Binding-site contacts:
Ligand atom C8 contacts residue TYR203 of chain 2.A at 3.0 Å (hydrophobic).
Ligand atom C8 contacts residue SER7 of chain 2.A at 3.6 Å.
Ligand atom C7 contacts residue SER7 of chain 2.A at 3.8 Å.
Ligand atom N2 contacts residue ASN5 of chain 2.A at 3.1 Å (h-bond).
Ligand atom O3 contacts residue NAG2 of chain 2.F at 4.4 Å.
Ligand atom C5 contacts residue ASN5 of chain 2.A at 3.6 Å.
Ligand atom C8 contacts residue NAG1 of chain 2.F at 4.4 Å.
Ligand atom C8 contacts residue ASN5 of chain 2.A at 4.2 Å.
Ligand atom C2 contacts residue ASN5 of chain 2.A at 2.6 Å.
Ligand atom C3 contacts residue ASN5 of chain 2.A at 3.8 Å.
Ligand atom C7 contacts residue ASN5 of chain 2.A at 4.1 Å.
Ligand atom C3 contacts residue SER7 of chain 2.A at 4.0 Å.
Ligand atom C4 contacts residue ASN5 of chain 2.A at 4.2 Å.
Ligand atom C1 contacts residue ASN5 of chain 2.A at 1.5 Å.
Ligand atom O5 contacts residue ASN5 of chain 2.A at 2.2 Å (h-bond).
Ligand atom O7 contacts residue NAG2 of chain 2.F at 3.4 Å.
Ligand atom C7 contacts residue TYR203 of chain 2.A at 4.1 Å (hydrophobic).
Ligand atom O6 contacts residue GLU2 of chain 2.A at 3.5 Å (salt-bridge).
Ligand atom C8 contacts residue LYS8 of chain 2.A at 3.4 Å.
Ligand atom C7 contacts residue NAG1 of chain 2.F at 4.1 Å.
Ligand atom C6 contacts residue GLU2 of chain 2.A at 4.0 Å.
Ligand atom C2 contacts residue SER7 of chain 2.A at 3.6 Å.
Ligand atom C7 contacts residue NAG2 of chain 2.F at 4.4 Å.
Ligand atom O7 contacts residue NAG1 of chain 2.F at 3.4 Å.
Ligand atom C1 contacts residue SER7 of chain 2.A at 3.5 Å.
Ligand atom N2 contacts residue SER7 of chain 2.A at 2.9 Å (h-bond).

Sequence of chain 2.A:
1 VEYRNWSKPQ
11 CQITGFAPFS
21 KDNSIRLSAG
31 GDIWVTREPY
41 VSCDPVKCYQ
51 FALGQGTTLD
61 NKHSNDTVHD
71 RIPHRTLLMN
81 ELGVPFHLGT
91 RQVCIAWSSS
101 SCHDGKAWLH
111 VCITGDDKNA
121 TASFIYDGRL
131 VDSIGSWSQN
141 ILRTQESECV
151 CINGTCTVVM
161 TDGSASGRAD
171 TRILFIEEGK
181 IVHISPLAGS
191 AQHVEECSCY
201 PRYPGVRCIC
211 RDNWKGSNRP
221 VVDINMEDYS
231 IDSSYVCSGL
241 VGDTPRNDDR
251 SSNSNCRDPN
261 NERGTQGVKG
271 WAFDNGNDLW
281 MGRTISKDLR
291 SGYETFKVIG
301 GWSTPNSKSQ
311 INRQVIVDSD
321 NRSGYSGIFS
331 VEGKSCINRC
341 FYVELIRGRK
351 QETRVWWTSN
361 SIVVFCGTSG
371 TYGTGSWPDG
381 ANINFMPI

The small molecule below binds the protein below.
Small molecule (SMILES): CC(=O)N[C@H]1[C@H](O[C@H]2[C@H](O)[C@@H](NC(C)=O)CO[C@@H]2CO)O[C@H](CO)[C@@H](O)[C@@H]1O